A small-molecule ligand and the protein it binds are described below.
Small molecule (SMILES): CC(=O)N[C@@H]1[C@@H](O)[C@H](O)[C@@H](CO)O[C@H]1O

Sequence of chain 1.D:
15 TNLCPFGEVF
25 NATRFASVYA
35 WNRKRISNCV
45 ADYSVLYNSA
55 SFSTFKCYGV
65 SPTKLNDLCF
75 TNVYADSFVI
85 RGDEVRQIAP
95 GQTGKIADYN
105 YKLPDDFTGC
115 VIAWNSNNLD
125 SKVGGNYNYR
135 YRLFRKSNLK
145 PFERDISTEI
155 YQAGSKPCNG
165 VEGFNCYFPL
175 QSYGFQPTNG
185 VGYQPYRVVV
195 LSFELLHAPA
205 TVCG

Binding-site contacts:
Ligand atom O5 contacts residue ASN25 of chain 1.D at 2.3 Å (h-bond).
Ligand atom C4 contacts residue ASN25 of chain 1.D at 4.2 Å.
Ligand atom C8 contacts residue LEU50 of chain 1.D at 3.8 Å (hydrophobic).
Ligand atom C5 contacts residue ASN25 of chain 1.D at 3.7 Å.
Ligand atom O7 contacts residue GLY21 of chain 1.D at 4.2 Å.
Ligand atom C3 contacts residue ASN25 of chain 1.D at 3.8 Å.
Ligand atom N2 contacts residue ASN25 of chain 1.D at 2.9 Å (h-bond).
Ligand atom C2 contacts residue ASN25 of chain 1.D at 2.5 Å.
Ligand atom C7 contacts residue ASN25 of chain 1.D at 4.2 Å.
Ligand atom C1 contacts residue ASN25 of chain 1.D at 1.4 Å.